Binding-site contacts:
Ligand atom C3' contacts residue DA4 of chain 5.D at 3.3 Å.
Ligand atom OP2 contacts residue DA4 of chain 5.D at 3.6 Å.
Ligand atom P contacts residue DA4 of chain 5.D at 3.2 Å.
Ligand atom O3' contacts residue DA4 of chain 5.D at 4.2 Å.
Ligand atom OP1 contacts residue DA4 of chain 5.D at 2.2 Å.
Ligand atom C4' contacts residue DA4 of chain 5.D at 4.3 Å.
Ligand atom C2' contacts residue DA4 of chain 5.D at 3.5 Å.
Ligand atom C5' contacts residue DA4 of chain 5.D at 4.0 Å.
Ligand atom O5' contacts residue DA4 of chain 5.D at 4.0 Å.

A protein and the small-molecule ligand that binds it are described below.
Small molecule (SMILES): Nc1ccn([C@H]2C[C@H](O)[C@@H](COP(=O)(O)O)O2)c(=O)n1